Sequence of chain 1.C:
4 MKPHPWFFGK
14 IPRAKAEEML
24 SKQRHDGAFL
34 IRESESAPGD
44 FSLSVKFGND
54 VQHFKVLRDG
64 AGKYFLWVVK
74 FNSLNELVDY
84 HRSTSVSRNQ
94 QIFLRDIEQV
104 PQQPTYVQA

The small molecule below binds the protein below.
Small molecule (SMILES): CC(C)[C@@H]1NC(=O)[C@H](Cc2ccc(OP(=O)(O)O)cc2)NC(=O)CCCCCCNC(=O)[C@@H]2CCCN2C(=O)[C@H](C(C)C)NC(=O)[C@H](CC(N)=O)NC1=O

Binding-site contacts:
Ligand atom C contacts residue HIS56 of chain 1.C at 3.6 Å.
Ligand atom C3 contacts residue ARG16 of chain 1.C at 3.7 Å.
Ligand atom P contacts residue ARG35 of chain 1.C at 3.7 Å.
Ligand atom CD2 contacts residue LYS58 of chain 1.C at 3.6 Å.
Ligand atom CG2 contacts residue PHE57 of chain 1.C at 3.8 Å (hydrophobic).
Ligand atom P contacts residue SER45 of chain 1.C at 3.5 Å.
Ligand atom CE2 contacts residue SER45 of chain 1.C at 3.8 Å.
Ligand atom O contacts residue TRP70 of chain 1.C at 3.8 Å.
Ligand atom CB contacts residue PHE57 of chain 1.C at 3.6 Å (hydrophobic).
Ligand atom CA contacts residue HIS56 of chain 1.C at 3.4 Å.
Ligand atom CD2 contacts residue HIS56 of chain 1.C at 3.7 Å.
Ligand atom P contacts residue SER37 of chain 1.C at 3.8 Å.
Ligand atom CE1 contacts residue LYS58 of chain 1.C at 3.7 Å.
Ligand atom O1P contacts residue SER45 of chain 1.C at 2.7 Å (h-bond).
Ligand atom O2P contacts residue ARG16 of chain 1.C at 2.6 Å (salt-bridge).
Ligand atom O1P contacts residue ARG35 of chain 1.C at 2.7 Å (salt-bridge).
Ligand atom CB contacts residue TRP70 of chain 1.C at 3.6 Å (hydrophobic).
Ligand atom CG contacts residue LYS58 of chain 1.C at 3.7 Å.
Ligand atom OD1 contacts residue PHE57 of chain 1.C at 3.6 Å.
Ligand atom CG2 contacts residue HIS56 of chain 1.C at 3.5 Å.
Ligand atom CG2 contacts residue GLN55 of chain 1.C at 3.5 Å.
Ligand atom CB contacts residue LEU69 of chain 1.C at 3.5 Å (hydrophobic).
Ligand atom ND2 contacts residue LEU69 of chain 1.C at 2.9 Å (h-bond).
Ligand atom O contacts residue ARG16 of chain 1.C at 2.8 Å (salt-bridge).
Ligand atom OH contacts residue LYS58 of chain 1.C at 3.6 Å (salt-bridge).
Ligand atom C contacts residue ARG16 of chain 1.C at 3.6 Å.
Ligand atom CA contacts residue TRP70 of chain 1.C at 3.6 Å (hydrophobic).
Ligand atom OH contacts residue SER45 of chain 1.C at 3.4 Å (h-bond).
Ligand atom CG1 contacts residue PHE57 of chain 1.C at 3.7 Å (hydrophobic).
Ligand atom OD1 contacts residue LYS58 of chain 1.C at 3.0 Å (salt-bridge).
Ligand atom OH contacts residue SER39 of chain 1.C at 3.6 Å.
Ligand atom N contacts residue HIS56 of chain 1.C at 2.9 Å (h-bond).
Ligand atom O1P contacts residue SER37 of chain 1.C at 2.9 Å (h-bond).
Ligand atom ND2 contacts residue LYS58 of chain 1.C at 2.9 Å (salt-bridge).
Ligand atom CG contacts residue LEU69 of chain 1.C at 3.7 Å (hydrophobic).
Ligand atom CE2 contacts residue ARG16 of chain 1.C at 3.8 Å.
Ligand atom CG1 contacts residue SER90 of chain 1.C at 3.7 Å.
Ligand atom P contacts residue SER39 of chain 1.C at 3.5 Å.
Ligand atom O3P contacts residue SER39 of chain 1.C at 2.6 Å (h-bond).
Ligand atom O2P contacts residue ARG35 of chain 1.C at 2.8 Å (salt-bridge).